Sequence of chain 1.J:
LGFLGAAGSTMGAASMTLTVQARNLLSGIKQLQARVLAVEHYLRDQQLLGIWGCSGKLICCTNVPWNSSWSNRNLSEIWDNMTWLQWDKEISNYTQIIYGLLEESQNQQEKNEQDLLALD

Binding-site contacts:
Ligand atom O5 contacts residue ASN100 of chain 1.J at 2.4 Å (h-bond).
Ligand atom C6 contacts residue SER102 of chain 1.J at 4.2 Å.
Ligand atom C5 contacts residue ASN100 of chain 1.J at 3.6 Å.
Ligand atom C4 contacts residue ASN100 of chain 1.J at 4.2 Å.
Ligand atom O6 contacts residue SER102 of chain 1.J at 3.1 Å (h-bond).
Ligand atom C7 contacts residue ASN100 of chain 1.J at 3.3 Å.
Ligand atom N2 contacts residue ASN100 of chain 1.J at 2.8 Å (h-bond).
Ligand atom O5 contacts residue SER102 of chain 1.J at 3.3 Å (h-bond).
Ligand atom C8 contacts residue ASN100 of chain 1.J at 4.4 Å.
Ligand atom O7 contacts residue ASN100 of chain 1.J at 3.5 Å (h-bond).
Ligand atom C3 contacts residue ASN100 of chain 1.J at 3.6 Å.
Ligand atom C2 contacts residue ASN100 of chain 1.J at 2.4 Å.
Ligand atom C1 contacts residue SER102 of chain 1.J at 3.9 Å.
Ligand atom C1 contacts residue ASN100 of chain 1.J at 1.4 Å.
Ligand atom C5 contacts residue SER102 of chain 1.J at 4.2 Å.

The small molecule below binds the protein below.
Small molecule (SMILES): CC(=O)N[C@H]1[C@H](O[C@H]2[C@H](O)[C@@H](NC(C)=O)CO[C@@H]2CO)O[C@H](CO)[C@@H](O)[C@@H]1O